Sequence of chain 1.A:
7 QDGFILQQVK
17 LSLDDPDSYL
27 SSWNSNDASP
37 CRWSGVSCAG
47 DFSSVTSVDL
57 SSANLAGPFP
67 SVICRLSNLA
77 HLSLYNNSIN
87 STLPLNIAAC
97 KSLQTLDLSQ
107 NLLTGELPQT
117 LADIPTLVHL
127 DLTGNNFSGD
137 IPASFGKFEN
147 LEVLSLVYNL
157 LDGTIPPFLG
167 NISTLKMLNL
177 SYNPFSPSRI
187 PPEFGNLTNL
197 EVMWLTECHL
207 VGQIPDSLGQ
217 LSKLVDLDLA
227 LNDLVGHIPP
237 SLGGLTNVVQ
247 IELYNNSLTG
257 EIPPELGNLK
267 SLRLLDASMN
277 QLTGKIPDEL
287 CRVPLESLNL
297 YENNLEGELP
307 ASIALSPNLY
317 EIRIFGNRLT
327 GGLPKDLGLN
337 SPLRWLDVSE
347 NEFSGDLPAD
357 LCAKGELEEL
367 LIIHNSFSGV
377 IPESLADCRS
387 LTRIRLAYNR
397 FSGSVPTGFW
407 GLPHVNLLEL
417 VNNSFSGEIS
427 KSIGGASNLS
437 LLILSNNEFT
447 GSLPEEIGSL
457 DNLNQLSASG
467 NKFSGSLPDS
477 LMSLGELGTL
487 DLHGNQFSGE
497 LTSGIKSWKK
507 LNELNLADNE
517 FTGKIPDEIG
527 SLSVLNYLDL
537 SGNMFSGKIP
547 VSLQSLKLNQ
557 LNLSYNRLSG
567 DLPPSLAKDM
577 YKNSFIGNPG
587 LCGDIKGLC

Binding-site contacts:
Ligand atom C8 contacts residue ASN132 of chain 1.A at 4.3 Å.
Ligand atom C5 contacts residue ASN132 of chain 1.A at 3.7 Å.
Ligand atom O5 contacts residue ASN132 of chain 1.A at 2.4 Å (h-bond).
Ligand atom O7 contacts residue ASN132 of chain 1.A at 3.1 Å (h-bond).
Ligand atom C8 contacts residue THR110 of chain 1.A at 4.2 Å.
Ligand atom O6 contacts residue LEU156 of chain 1.A at 4.3 Å.
Ligand atom C1 contacts residue ASN132 of chain 1.A at 1.4 Å.
Ligand atom N2 contacts residue ASN132 of chain 1.A at 2.9 Å (h-bond).
Ligand atom C1 contacts residue LEU156 of chain 1.A at 4.4 Å (hydrophobic).
Ligand atom C4 contacts residue ASN132 of chain 1.A at 4.2 Å.
Ligand atom O5 contacts residue LEU156 of chain 1.A at 3.8 Å.
Ligand atom C8 contacts residue LEU108 of chain 1.A at 4.1 Å (hydrophobic).
Ligand atom O7 contacts residue THR110 of chain 1.A at 3.7 Å.
Ligand atom C7 contacts residue ASN132 of chain 1.A at 3.1 Å.
Ligand atom C3 contacts residue ASN132 of chain 1.A at 3.8 Å.
Ligand atom C7 contacts residue THR110 of chain 1.A at 4.2 Å.
Ligand atom C2 contacts residue ASN132 of chain 1.A at 2.5 Å.

This small molecule binds to this protein.
Small molecule (SMILES): CC(=O)N[C@@H]1[C@@H](O)[C@H](O)[C@@H](CO)O[C@H]1O